The small molecule below binds the protein below.
Small molecule (SMILES): CO[C@H]1O[C@H](CO)[C@@H](O)[C@H](O)[C@H]1O

Sequence of chain 1.B:
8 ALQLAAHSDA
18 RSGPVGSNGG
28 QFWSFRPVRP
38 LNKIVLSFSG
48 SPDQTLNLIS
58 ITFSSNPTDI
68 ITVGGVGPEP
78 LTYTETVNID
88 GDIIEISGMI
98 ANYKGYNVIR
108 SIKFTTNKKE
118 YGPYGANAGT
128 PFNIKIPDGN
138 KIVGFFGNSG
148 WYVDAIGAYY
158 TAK

Binding-site contacts:
Ligand atom O5 contacts residue GLY147 of chain 1.B at 3.9 Å.
Ligand atom O6 contacts residue GLY147 of chain 1.B at 3.2 Å (h-bond).
Ligand atom C3 contacts residue GLY27 of chain 1.B at 4.2 Å.
Ligand atom C6 contacts residue TRP148 of chain 1.B at 3.6 Å (hydrophobic).
Ligand atom C4 contacts residue ASP151 of chain 1.B at 3.9 Å.
Ligand atom C5 contacts residue TRP148 of chain 1.B at 3.9 Å (hydrophobic).
Ligand atom O6 contacts residue VAL150 of chain 1.B at 4.4 Å.
Ligand atom O6 contacts residue TYR149 of chain 1.B at 2.8 Å (h-bond).
Ligand atom C5 contacts residue ASP151 of chain 1.B at 4.1 Å.
Ligand atom O1 contacts residue TYR103 of chain 1.B at 3.3 Å (h-bond).
Ligand atom O4 contacts residue ASN25 of chain 1.B at 4.2 Å.
Ligand atom O6 contacts residue SER146 of chain 1.B at 4.1 Å.
Ligand atom O3 contacts residue GLY26 of chain 1.B at 4.2 Å.
Ligand atom O4 contacts residue TYR103 of chain 1.B at 3.7 Å.
Ligand atom C4 contacts residue GLY147 of chain 1.B at 4.3 Å.
Ligand atom C6 contacts residue ASP151 of chain 1.B at 3.3 Å.
Ligand atom C6 contacts residue TYR103 of chain 1.B at 4.3 Å (hydrophobic).
Ligand atom C6 contacts residue TYR149 of chain 1.B at 3.6 Å (hydrophobic).
Ligand atom C3 contacts residue TYR103 of chain 1.B at 4.2 Å (hydrophobic).
Ligand atom C7 contacts residue TYR103 of chain 1.B at 3.5 Å (hydrophobic).
Ligand atom C7 contacts residue TRP148 of chain 1.B at 3.5 Å (hydrophobic).
Ligand atom O4 contacts residue GLY27 of chain 1.B at 4.1 Å.
Ligand atom C5 contacts residue TYR103 of chain 1.B at 4.1 Å (hydrophobic).
Ligand atom C4 contacts residue GLY27 of chain 1.B at 4.1 Å.
Ligand atom O3 contacts residue GLY27 of chain 1.B at 3.1 Å (h-bond).
Ligand atom O1 contacts residue TRP148 of chain 1.B at 4.5 Å.
Ligand atom O4 contacts residue GLY26 of chain 1.B at 3.9 Å.
Ligand atom C6 contacts residue GLY147 of chain 1.B at 4.3 Å.
Ligand atom O6 contacts residue ASP151 of chain 1.B at 2.7 Å (salt-bridge).
Ligand atom C1 contacts residue TRP148 of chain 1.B at 3.8 Å (hydrophobic).
Ligand atom O5 contacts residue TYR149 of chain 1.B at 4.5 Å.
Ligand atom O5 contacts residue TRP148 of chain 1.B at 3.0 Å (h-bond).
Ligand atom O4 contacts residue ASP151 of chain 1.B at 3.0 Å (salt-bridge).
Ligand atom O6 contacts residue TRP148 of chain 1.B at 3.1 Å (h-bond).
Ligand atom C4 contacts residue TYR103 of chain 1.B at 4.4 Å (hydrophobic).
Ligand atom C5 contacts residue GLY147 of chain 1.B at 4.4 Å.